Sequence of chain 1.B:
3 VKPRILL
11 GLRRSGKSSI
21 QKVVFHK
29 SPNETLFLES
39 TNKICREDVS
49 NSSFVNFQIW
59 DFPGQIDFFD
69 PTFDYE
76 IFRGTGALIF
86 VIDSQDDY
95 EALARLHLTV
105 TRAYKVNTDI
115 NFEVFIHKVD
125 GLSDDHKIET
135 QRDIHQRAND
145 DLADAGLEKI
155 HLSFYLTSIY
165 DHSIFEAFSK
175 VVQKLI

Binding-site contacts:
Ligand atom O3A contacts residue GLY16 of chain 1.B at 3.0 Å (h-bond).
Ligand atom O2B contacts residue MG1 of chain 1.E at 2.0 Å.
Ligand atom O3G contacts residue LYS17 of chain 1.B at 2.6 Å (salt-bridge).
Ligand atom O6 contacts residue ILE163 of chain 1.B at 2.8 Å (h-bond).
Ligand atom N1 contacts residue ASP124 of chain 1.B at 2.6 Å (salt-bridge).
Ligand atom O1B contacts residue GLY16 of chain 1.B at 3.1 Å (h-bond).
Ligand atom O1A contacts residue SER18 of chain 1.B at 3.3 Å (h-bond).
Ligand atom O2' contacts residue LEU34 of chain 1.B at 3.5 Å.
Ligand atom O1G contacts residue THR39 of chain 1.B at 2.9 Å (h-bond).
Ligand atom N1 contacts residue LYS122 of chain 1.B at 3.5 Å.
Ligand atom O5' contacts residue SER19 of chain 1.B at 3.2 Å (h-bond).
Ligand atom C8 contacts residue SER19 of chain 1.B at 3.4 Å.
Ligand atom C6 contacts residue ASP124 of chain 1.B at 3.5 Å.
Ligand atom N3B contacts residue MG1 of chain 1.E at 3.4 Å.
Ligand atom O6 contacts residue ASP124 of chain 1.B at 3.4 Å (salt-bridge).
Ligand atom C6 contacts residue LYS122 of chain 1.B at 3.4 Å.
Ligand atom C6 contacts residue ILE163 of chain 1.B at 3.5 Å (hydrophobic).
Ligand atom O1G contacts residue MG1 of chain 1.E at 2.0 Å.
Ligand atom O4' contacts residue LYS122 of chain 1.B at 2.9 Å (salt-bridge).
Ligand atom N7 contacts residue ILE163 of chain 1.B at 3.4 Å.
Ligand atom C5 contacts residue LYS122 of chain 1.B at 3.5 Å.
Ligand atom O1A contacts residue SER19 of chain 1.B at 2.8 Å (h-bond).
Ligand atom O1B contacts residue SER15 of chain 1.B at 3.3 Å (h-bond).
Ligand atom O1A contacts residue GLY16 of chain 1.B at 3.4 Å.
Ligand atom C4 contacts residue LYS122 of chain 1.B at 3.4 Å.
Ligand atom O3G contacts residue GLY62 of chain 1.B at 2.8 Å (h-bond).
Ligand atom O6 contacts residue SER162 of chain 1.B at 3.2 Å.
Ligand atom N2 contacts residue ASP124 of chain 1.B at 2.8 Å (salt-bridge).
Ligand atom N3B contacts residue ARG14 of chain 1.B at 2.9 Å (salt-bridge).
Ligand atom N7 contacts residue HIS121 of chain 1.B at 2.9 Å (h-bond).
Ligand atom O2B contacts residue SER18 of chain 1.B at 3.0 Å (h-bond).
Ligand atom O2G contacts residue ARG13 of chain 1.B at 2.6 Å (salt-bridge).
Ligand atom O3A contacts residue ARG14 of chain 1.B at 3.5 Å.
Ligand atom O6 contacts residue HIS121 of chain 1.B at 3.0 Å (h-bond).
Ligand atom PG contacts residue MG1 of chain 1.E at 3.2 Å.
Ligand atom PB contacts residue MG1 of chain 1.E at 3.2 Å.
Ligand atom O1B contacts residue LYS17 of chain 1.B at 2.6 Å (salt-bridge).
Ligand atom C5 contacts residue HIS121 of chain 1.B at 3.5 Å.
Ligand atom O3G contacts residue ARG13 of chain 1.B at 3.3 Å.
Ligand atom N9 contacts residue LYS122 of chain 1.B at 3.3 Å.

This small molecule binds to this protein.
Small molecule (SMILES): Nc1nc2c(ncn2[C@@H]2O[C@H](CO[P](=O)(O)O[P](=O)(O)NP(=O)(O)O)[C@@H](O)[C@H]2O)c(=O)[nH]1